Sequence of chain 1.C:
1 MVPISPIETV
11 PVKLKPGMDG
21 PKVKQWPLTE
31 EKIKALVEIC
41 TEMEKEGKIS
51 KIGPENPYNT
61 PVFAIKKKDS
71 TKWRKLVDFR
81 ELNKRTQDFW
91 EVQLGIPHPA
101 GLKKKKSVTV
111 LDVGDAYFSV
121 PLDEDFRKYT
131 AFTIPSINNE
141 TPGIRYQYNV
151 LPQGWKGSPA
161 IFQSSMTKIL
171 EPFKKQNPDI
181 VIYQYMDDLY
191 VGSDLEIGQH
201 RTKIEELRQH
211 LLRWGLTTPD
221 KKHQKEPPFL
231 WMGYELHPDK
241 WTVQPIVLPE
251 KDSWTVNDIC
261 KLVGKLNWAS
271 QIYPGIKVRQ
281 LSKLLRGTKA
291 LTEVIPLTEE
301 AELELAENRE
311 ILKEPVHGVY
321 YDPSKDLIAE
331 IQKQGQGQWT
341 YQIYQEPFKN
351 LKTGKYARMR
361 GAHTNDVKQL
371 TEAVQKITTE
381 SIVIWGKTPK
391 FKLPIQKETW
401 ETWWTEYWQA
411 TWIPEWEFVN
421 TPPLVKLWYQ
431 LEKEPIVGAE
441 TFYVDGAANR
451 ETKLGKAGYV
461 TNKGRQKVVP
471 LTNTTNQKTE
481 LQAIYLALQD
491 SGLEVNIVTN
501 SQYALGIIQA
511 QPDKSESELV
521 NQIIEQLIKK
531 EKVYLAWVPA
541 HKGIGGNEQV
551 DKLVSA

The protein below binds the small molecule below.
Small molecule (SMILES): C[C@H](Cn1cnc2c(N)ncnc21)OCP(=O)(O)N[C@H](CC(=O)O)C(=O)O

Binding-site contacts:
Ligand atom O01 contacts residue ALA116 of chain 1.C at 3.8 Å.
Ligand atom P02 contacts residue MN1 of chain 1.L at 3.5 Å.
Ligand atom C09 contacts residue ARG74 of chain 1.C at 3.6 Å.
Ligand atom N23 contacts residue ARG74 of chain 1.C at 4.3 Å.
Ligand atom C16 contacts residue TYR117 of chain 1.C at 4.1 Å (hydrophobic).
Ligand atom P02 contacts residue ASP187 of chain 1.C at 3.9 Å.
Ligand atom O01 contacts residue MN1 of chain 1.L at 4.1 Å.
Ligand atom C12 contacts residue ALA116 of chain 1.C at 3.9 Å (hydrophobic).
Ligand atom O01 contacts residue GLY114 of chain 1.C at 4.0 Å.
Ligand atom C04 contacts residue LYS67 of chain 1.C at 4.2 Å.
Ligand atom O13 contacts residue MET186 of chain 1.C at 4.2 Å.
Ligand atom C16 contacts residue MET186 of chain 1.C at 3.8 Å (hydrophobic).
Ligand atom P02 contacts residue ASP115 of chain 1.C at 4.1 Å.
Ligand atom O06 contacts residue GLN153 of chain 1.C at 3.8 Å.
Ligand atom O06 contacts residue ARG74 of chain 1.C at 2.7 Å (salt-bridge).
Ligand atom C22 contacts residue LEU76 of chain 1.C at 4.0 Å (hydrophobic).
Ligand atom P02 contacts residue ALA116 of chain 1.C at 4.3 Å.
Ligand atom O10 contacts residue ARG74 of chain 1.C at 3.0 Å (salt-bridge).
Ligand atom C14 contacts residue MET186 of chain 1.C at 3.7 Å (hydrophobic).
Ligand atom C08 contacts residue ARG74 of chain 1.C at 3.3 Å.
Ligand atom O01 contacts residue ASP115 of chain 1.C at 3.0 Å (salt-bridge).
Ligand atom O27 contacts residue ASP187 of chain 1.C at 2.6 Å (salt-bridge).
Ligand atom C12 contacts residue ASP187 of chain 1.C at 4.1 Å.
Ligand atom N19 contacts residue TYR117 of chain 1.C at 3.8 Å.
Ligand atom C15 contacts residue GLN153 of chain 1.C at 3.4 Å.
Ligand atom O27 contacts residue ASP112 of chain 1.C at 3.2 Å (salt-bridge).
Ligand atom O27 contacts residue VAL113 of chain 1.C at 2.8 Å (h-bond).
Ligand atom C05 contacts residue GLN153 of chain 1.C at 4.0 Å.
Ligand atom C04 contacts residue ARG74 of chain 1.C at 4.3 Å.
Ligand atom O01 contacts residue VAL113 of chain 1.C at 4.0 Å.
Ligand atom O07 contacts residue GLN153 of chain 1.C at 3.0 Å (h-bond).
Ligand atom O27 contacts residue MN1 of chain 1.L at 2.0 Å.
Ligand atom C15 contacts residue TYR117 of chain 1.C at 3.5 Å (hydrophobic).
Ligand atom P02 contacts residue VAL113 of chain 1.C at 3.9 Å.
Ligand atom O27 contacts residue ASP115 of chain 1.C at 4.2 Å.
Ligand atom N21 contacts residue LEU76 of chain 1.C at 3.8 Å.
Ligand atom C05 contacts residue ARG74 of chain 1.C at 3.8 Å.
Ligand atom N23 contacts residue LEU76 of chain 1.C at 3.9 Å.
Ligand atom O13 contacts residue ASP187 of chain 1.C at 4.1 Å.
Ligand atom C14 contacts residue TYR117 of chain 1.C at 3.9 Å (hydrophobic).